Binding-site contacts:
Ligand atom N1 contacts residue LEU41 of chain 1.G at 3.4 Å.
Ligand atom C5 contacts residue TYR265 of chain 1.G at 3.4 Å (hydrophobic).
Ligand atom C3' contacts residue SER19 of chain 1.G at 3.5 Å.
Ligand atom N6 contacts residue TYR265 of chain 1.G at 2.8 Å (h-bond).
Ligand atom C6 contacts residue TYR265 of chain 1.G at 3.5 Å (hydrophobic).
Ligand atom O2' contacts residue HIS20 of chain 1.G at 3.3 Å (h-bond).
Ligand atom N3 contacts residue HIS22 of chain 1.G at 3.2 Å (h-bond).
Ligand atom O1B contacts residue THR79 of chain 1.G at 2.7 Å (h-bond).
Ligand atom O3A contacts residue LYS78 of chain 1.G at 3.7 Å.
Ligand atom O3B contacts residue THR76 of chain 1.G at 3.6 Å (h-bond).
Ligand atom N7 contacts residue TYR265 of chain 1.G at 2.9 Å (h-bond).
Ligand atom O2A contacts residue ALA80 of chain 1.G at 3.3 Å (h-bond).
Ligand atom C2 contacts residue HIS22 of chain 1.G at 3.8 Å.
Ligand atom O2' contacts residue HIS22 of chain 1.G at 2.9 Å.
Ligand atom O3B contacts residue GLY75 of chain 1.G at 3.6 Å (h-bond).
Ligand atom O2B contacts residue GLY75 of chain 1.G at 3.0 Å (h-bond).
Ligand atom O3A contacts residue THR76 of chain 1.G at 3.6 Å.
Ligand atom PB contacts residue GLY75 of chain 1.G at 3.6 Å.
Ligand atom O3B contacts residue LYS78 of chain 1.G at 3.2 Å.
Ligand atom N3 contacts residue ILE273 of chain 1.G at 3.5 Å.
Ligand atom O1A contacts residue THR79 of chain 1.G at 3.8 Å.
Ligand atom C6 contacts residue VAL42 of chain 1.G at 3.5 Å (hydrophobic).
Ligand atom O2A contacts residue HIS20 of chain 1.G at 3.1 Å.
Ligand atom O2A contacts residue GLY77 of chain 1.G at 3.5 Å.
Ligand atom O2' contacts residue ALA80 of chain 1.G at 3.7 Å.
Ligand atom C8 contacts residue LEU302 of chain 1.G at 3.5 Å (hydrophobic).
Ligand atom C6 contacts residue LEU41 of chain 1.G at 3.8 Å (hydrophobic).
Ligand atom C2 contacts residue LEU41 of chain 1.G at 3.7 Å (hydrophobic).
Ligand atom O3A contacts residue GLY77 of chain 1.G at 3.1 Å (h-bond).
Ligand atom C2 contacts residue GLY40 of chain 1.G at 3.3 Å.
Ligand atom C2' contacts residue HIS20 of chain 1.G at 3.8 Å.
Ligand atom O2A contacts residue THR79 of chain 1.G at 3.6 Å.
Ligand atom O4' contacts residue LEU302 of chain 1.G at 3.4 Å.
Ligand atom C8 contacts residue GLY77 of chain 1.G at 3.5 Å.
Ligand atom C4 contacts residue ILE273 of chain 1.G at 3.7 Å (hydrophobic).
Ligand atom N1 contacts residue VAL42 of chain 1.G at 3.0 Å (h-bond).
Ligand atom N7 contacts residue GLY77 of chain 1.G at 3.3 Å.
Ligand atom O3A contacts residue GLY75 of chain 1.G at 3.6 Å.
Ligand atom C3' contacts residue HIS20 of chain 1.G at 3.6 Å.
Ligand atom N6 contacts residue VAL42 of chain 1.G at 2.8 Å (h-bond).

Sequence of chain 1.G:
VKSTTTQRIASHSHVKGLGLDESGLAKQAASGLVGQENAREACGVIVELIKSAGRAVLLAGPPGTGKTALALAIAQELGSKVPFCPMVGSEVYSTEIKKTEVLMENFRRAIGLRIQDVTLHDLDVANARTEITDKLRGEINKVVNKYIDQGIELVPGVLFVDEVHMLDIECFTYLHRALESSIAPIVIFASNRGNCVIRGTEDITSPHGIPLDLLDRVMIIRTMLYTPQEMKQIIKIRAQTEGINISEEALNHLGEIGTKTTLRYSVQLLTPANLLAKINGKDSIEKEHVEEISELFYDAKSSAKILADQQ

This small molecule binds to this protein.
Small molecule (SMILES): Nc1ncnc2c1ncn2[C@@H]1O[C@H](COP(=O)(O)OP(=O)(O)O)C[C@H]1O